Sequence of chain 1.A:
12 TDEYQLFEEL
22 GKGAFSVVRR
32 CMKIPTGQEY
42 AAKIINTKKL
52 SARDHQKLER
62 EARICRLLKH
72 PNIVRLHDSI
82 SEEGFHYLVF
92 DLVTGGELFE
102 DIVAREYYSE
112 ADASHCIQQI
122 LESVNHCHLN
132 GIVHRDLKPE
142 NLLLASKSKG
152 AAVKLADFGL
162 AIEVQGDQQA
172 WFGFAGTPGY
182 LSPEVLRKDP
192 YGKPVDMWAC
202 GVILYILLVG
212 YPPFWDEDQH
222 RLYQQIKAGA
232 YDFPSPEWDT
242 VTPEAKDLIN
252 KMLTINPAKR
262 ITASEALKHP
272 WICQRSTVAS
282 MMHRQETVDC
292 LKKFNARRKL

Binding-site contacts:
Ligand atom C13 contacts residue LEU21 of chain 1.A at 3.7 Å (hydrophobic).
Ligand atom C08 contacts residue VAL94 of chain 1.A at 3.0 Å (hydrophobic).
Ligand atom N32 contacts residue GLY97 of chain 1.A at 3.8 Å.
Ligand atom C31 contacts residue ASN142 of chain 1.A at 3.8 Å.
Ligand atom C28 contacts residue ASN142 of chain 1.A at 3.3 Å.
Ligand atom C20 contacts residue LYS23 of chain 1.A at 3.8 Å.
Ligand atom N09 contacts residue VAL94 of chain 1.A at 3.1 Å (h-bond).
Ligand atom C08 contacts residue LEU21 of chain 1.A at 3.8 Å (hydrophobic).
Ligand atom O36 contacts residue GLY97 of chain 1.A at 3.7 Å.
Ligand atom C33 contacts residue LEU21 of chain 1.A at 3.6 Å (hydrophobic).
Ligand atom C21 contacts residue GLU141 of chain 1.A at 3.4 Å.
Ligand atom C28 contacts residue GLU141 of chain 1.A at 3.7 Å.
Ligand atom C23 contacts residue GLU141 of chain 1.A at 3.7 Å.
Ligand atom C06 contacts residue ALA42 of chain 1.A at 3.6 Å (hydrophobic).
Ligand atom C26 contacts residue ASP158 of chain 1.A at 3.5 Å.
Ligand atom C01 contacts residue PHE91 of chain 1.A at 3.5 Å (hydrophobic).
Ligand atom N19 contacts residue GLY22 of chain 1.A at 3.7 Å.
Ligand atom C20 contacts residue GLU98 of chain 1.A at 3.5 Å.
Ligand atom N19 contacts residue GLU98 of chain 1.A at 3.0 Å (salt-bridge).
Ligand atom C07 contacts residue LEU144 of chain 1.A at 3.6 Å (hydrophobic).
Ligand atom N09 contacts residue ALA42 of chain 1.A at 3.5 Å.
Ligand atom C31 contacts residue GLU141 of chain 1.A at 3.3 Å.
Ligand atom C23 contacts residue LYS23 of chain 1.A at 3.4 Å.
Ligand atom C14 contacts residue LEU21 of chain 1.A at 3.4 Å (hydrophobic).
Ligand atom C30 contacts residue ASP158 of chain 1.A at 3.2 Å.
Ligand atom C25 contacts residue ASP158 of chain 1.A at 3.4 Å.
Ligand atom C06 contacts residue ASP92 of chain 1.A at 3.2 Å.
Ligand atom C11 contacts residue LEU144 of chain 1.A at 3.8 Å (hydrophobic).
Ligand atom C28 contacts residue ASP158 of chain 1.A at 3.7 Å.
Ligand atom N12 contacts residue LEU21 of chain 1.A at 3.8 Å.
Ligand atom C24 contacts residue PHE91 of chain 1.A at 3.4 Å (hydrophobic).
Ligand atom C04 contacts residue LEU144 of chain 1.A at 3.3 Å (hydrophobic).
Ligand atom C26 contacts residue LYS44 of chain 1.A at 3.8 Å.
Ligand atom N05 contacts residue ALA42 of chain 1.A at 3.5 Å.
Ligand atom N03 contacts residue LEU144 of chain 1.A at 3.3 Å.
Ligand atom C17 contacts residue GLY22 of chain 1.A at 3.6 Å.
Ligand atom C25 contacts residue PHE91 of chain 1.A at 3.7 Å (hydrophobic).
Ligand atom C06 contacts residue PHE91 of chain 1.A at 3.8 Å (hydrophobic).
Ligand atom O18 contacts residue VAL29 of chain 1.A at 3.7 Å.
Ligand atom C29 contacts residue LYS23 of chain 1.A at 3.2 Å.

This small molecule binds to this protein.
Small molecule (SMILES): CCN(CC)[C@@H](C)CNC(=O)c1cc(-c2cnn3ccc(-c4cccs4)nc23)nc(N2CC(O)C2)c1